Sequence of chain 1.B:
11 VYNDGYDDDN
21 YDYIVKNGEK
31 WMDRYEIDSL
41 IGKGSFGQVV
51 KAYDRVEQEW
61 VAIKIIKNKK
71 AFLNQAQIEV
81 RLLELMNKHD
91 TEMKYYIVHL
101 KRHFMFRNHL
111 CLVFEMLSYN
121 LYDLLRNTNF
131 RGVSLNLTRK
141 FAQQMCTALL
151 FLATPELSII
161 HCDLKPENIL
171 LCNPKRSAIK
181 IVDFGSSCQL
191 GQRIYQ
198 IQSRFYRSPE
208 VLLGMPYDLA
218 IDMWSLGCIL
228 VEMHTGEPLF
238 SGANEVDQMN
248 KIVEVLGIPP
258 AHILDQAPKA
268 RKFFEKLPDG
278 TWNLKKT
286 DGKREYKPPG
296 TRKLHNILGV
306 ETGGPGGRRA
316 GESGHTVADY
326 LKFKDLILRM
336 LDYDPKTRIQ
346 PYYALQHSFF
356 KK

A protein and the small-molecule ligand that binds it are described below.
Small molecule (SMILES): CN(c1ccccc1)c1nccc(-c2cnn3ncccc23)n1

Binding-site contacts:
Ligand atom N5 contacts residue LEU170 of chain 1.B at 3.5 Å.
Ligand atom C5 contacts residue GLY42 of chain 1.B at 3.7 Å.
Ligand atom C7 contacts residue GLU115 of chain 1.B at 3.0 Å.
Ligand atom C4 contacts residue ILE41 of chain 1.B at 3.9 Å (hydrophobic).
Ligand atom C7 contacts residue LEU117 of chain 1.B at 3.5 Å (hydrophobic).
Ligand atom N1 contacts residue LEU170 of chain 1.B at 3.8 Å.
Ligand atom C5 contacts residue ILE41 of chain 1.B at 3.8 Å (hydrophobic).
Ligand atom N1 contacts residue ALA62 of chain 1.B at 3.7 Å.
Ligand atom C13 contacts residue VAL49 of chain 1.B at 3.7 Å (hydrophobic).
Ligand atom C15 contacts residue ASP183 of chain 1.B at 3.9 Å.
Ligand atom C4 contacts residue VAL49 of chain 1.B at 3.8 Å (hydrophobic).
Ligand atom N3 contacts residue ASP183 of chain 1.B at 4.0 Å.
Ligand atom C16 contacts residue SER118 of chain 1.B at 3.4 Å.
Ligand atom C15 contacts residue LYS64 of chain 1.B at 3.8 Å.
Ligand atom C16 contacts residue LEU117 of chain 1.B at 3.2 Å (hydrophobic).
Ligand atom C7 contacts residue ALA62 of chain 1.B at 3.7 Å (hydrophobic).
Ligand atom C3 contacts residue LEU170 of chain 1.B at 3.8 Å (hydrophobic).
Ligand atom N3 contacts residue VAL182 of chain 1.B at 3.8 Å.
Ligand atom N2 contacts residue ASP183 of chain 1.B at 3.8 Å.
Ligand atom N2 contacts residue VAL182 of chain 1.B at 3.7 Å.
Ligand atom C11 contacts residue PHE114 of chain 1.B at 3.6 Å (hydrophobic).
Ligand atom N3 contacts residue LYS64 of chain 1.B at 3.9 Å.
Ligand atom C10 contacts residue VAL182 of chain 1.B at 4.0 Å (hydrophobic).
Ligand atom C6 contacts residue LEU170 of chain 1.B at 3.4 Å (hydrophobic).
Ligand atom C2 contacts residue SER118 of chain 1.B at 3.7 Å.
Ligand atom N1 contacts residue LEU117 of chain 1.B at 3.2 Å (h-bond).
Ligand atom N1 contacts residue GLU115 of chain 1.B at 3.9 Å.
Ligand atom C14 contacts residue VAL49 of chain 1.B at 3.8 Å (hydrophobic).
Ligand atom N4 contacts residue ASP183 of chain 1.B at 3.7 Å.
Ligand atom C14 contacts residue PHE46 of chain 1.B at 3.7 Å (hydrophobic).
Ligand atom N2 contacts residue PHE114 of chain 1.B at 3.7 Å.
Ligand atom N4 contacts residue LYS64 of chain 1.B at 3.0 Å (salt-bridge).
Ligand atom C15 contacts residue PHE46 of chain 1.B at 3.5 Å (hydrophobic).
Ligand atom C8 contacts residue GLU115 of chain 1.B at 3.8 Å.
Ligand atom C2 contacts residue LEU170 of chain 1.B at 3.5 Å (hydrophobic).
Ligand atom C8 contacts residue PHE114 of chain 1.B at 3.8 Å (hydrophobic).
Ligand atom N contacts residue LEU170 of chain 1.B at 3.7 Å.
Ligand atom C contacts residue ILE41 of chain 1.B at 3.9 Å (hydrophobic).
Ligand atom C11 contacts residue VAL182 of chain 1.B at 3.8 Å (hydrophobic).
Ligand atom C8 contacts residue VAL98 of chain 1.B at 3.9 Å (hydrophobic).